Sequence of chain 1.B:
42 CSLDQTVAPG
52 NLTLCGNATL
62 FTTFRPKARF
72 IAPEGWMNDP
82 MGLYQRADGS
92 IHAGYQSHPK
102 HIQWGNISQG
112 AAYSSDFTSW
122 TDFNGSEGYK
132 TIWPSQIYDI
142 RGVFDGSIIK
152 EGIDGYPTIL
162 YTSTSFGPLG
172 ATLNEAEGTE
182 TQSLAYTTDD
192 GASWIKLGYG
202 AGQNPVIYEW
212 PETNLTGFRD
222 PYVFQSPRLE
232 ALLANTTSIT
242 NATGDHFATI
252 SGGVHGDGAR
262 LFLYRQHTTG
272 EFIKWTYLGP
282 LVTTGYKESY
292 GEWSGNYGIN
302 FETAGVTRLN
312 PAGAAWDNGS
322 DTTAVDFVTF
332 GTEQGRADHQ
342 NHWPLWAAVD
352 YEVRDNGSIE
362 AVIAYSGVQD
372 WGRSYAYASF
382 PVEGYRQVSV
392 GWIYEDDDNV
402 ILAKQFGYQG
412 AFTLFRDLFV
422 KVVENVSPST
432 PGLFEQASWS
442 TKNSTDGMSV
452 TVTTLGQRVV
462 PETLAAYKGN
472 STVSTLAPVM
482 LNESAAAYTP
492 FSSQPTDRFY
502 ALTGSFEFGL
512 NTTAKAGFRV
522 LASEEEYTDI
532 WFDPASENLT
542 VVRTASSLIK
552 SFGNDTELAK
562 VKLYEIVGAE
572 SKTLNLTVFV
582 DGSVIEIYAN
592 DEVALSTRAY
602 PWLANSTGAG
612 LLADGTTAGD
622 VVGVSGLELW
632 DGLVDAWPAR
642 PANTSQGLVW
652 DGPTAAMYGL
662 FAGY

A small-molecule ligand and the protein it binds are described below.
Small molecule (SMILES): CC(=O)N[C@@H]1[C@@H](O)[C@H](O)[C@@H](CO)O[C@H]1O

Binding-site contacts:
Ligand atom C7 contacts residue ASN444 of chain 1.B at 3.3 Å.
Ligand atom C4 contacts residue ASN444 of chain 1.B at 4.2 Å.
Ligand atom C5 contacts residue ASN444 of chain 1.B at 3.6 Å.
Ligand atom O6 contacts residue PRO429 of chain 1.B at 3.8 Å.
Ligand atom O7 contacts residue ASN444 of chain 1.B at 3.3 Å (h-bond).
Ligand atom N2 contacts residue ASN444 of chain 1.B at 3.0 Å (h-bond).
Ligand atom C6 contacts residue PRO429 of chain 1.B at 3.5 Å (hydrophobic).
Ligand atom O6 contacts residue ASN444 of chain 1.B at 4.4 Å.
Ligand atom C6 contacts residue PHE435 of chain 1.B at 4.3 Å (hydrophobic).
Ligand atom O6 contacts residue GLY448 of chain 1.B at 2.9 Å (h-bond).
Ligand atom C2 contacts residue ASN444 of chain 1.B at 2.5 Å.
Ligand atom C1 contacts residue PHE435 of chain 1.B at 4.2 Å (hydrophobic).
Ligand atom O5 contacts residue ASN444 of chain 1.B at 2.2 Å (h-bond).
Ligand atom C8 contacts residue ASN444 of chain 1.B at 4.4 Å.
Ligand atom C3 contacts residue ASN444 of chain 1.B at 3.8 Å.
Ligand atom C1 contacts residue ASN444 of chain 1.B at 1.4 Å.
Ligand atom O5 contacts residue PHE435 of chain 1.B at 3.9 Å.
Ligand atom C6 contacts residue GLY448 of chain 1.B at 4.1 Å.
Ligand atom O5 contacts residue GLY448 of chain 1.B at 4.5 Å.
Ligand atom C5 contacts residue PHE435 of chain 1.B at 3.6 Å (hydrophobic).